Sequence of chain 1.B:
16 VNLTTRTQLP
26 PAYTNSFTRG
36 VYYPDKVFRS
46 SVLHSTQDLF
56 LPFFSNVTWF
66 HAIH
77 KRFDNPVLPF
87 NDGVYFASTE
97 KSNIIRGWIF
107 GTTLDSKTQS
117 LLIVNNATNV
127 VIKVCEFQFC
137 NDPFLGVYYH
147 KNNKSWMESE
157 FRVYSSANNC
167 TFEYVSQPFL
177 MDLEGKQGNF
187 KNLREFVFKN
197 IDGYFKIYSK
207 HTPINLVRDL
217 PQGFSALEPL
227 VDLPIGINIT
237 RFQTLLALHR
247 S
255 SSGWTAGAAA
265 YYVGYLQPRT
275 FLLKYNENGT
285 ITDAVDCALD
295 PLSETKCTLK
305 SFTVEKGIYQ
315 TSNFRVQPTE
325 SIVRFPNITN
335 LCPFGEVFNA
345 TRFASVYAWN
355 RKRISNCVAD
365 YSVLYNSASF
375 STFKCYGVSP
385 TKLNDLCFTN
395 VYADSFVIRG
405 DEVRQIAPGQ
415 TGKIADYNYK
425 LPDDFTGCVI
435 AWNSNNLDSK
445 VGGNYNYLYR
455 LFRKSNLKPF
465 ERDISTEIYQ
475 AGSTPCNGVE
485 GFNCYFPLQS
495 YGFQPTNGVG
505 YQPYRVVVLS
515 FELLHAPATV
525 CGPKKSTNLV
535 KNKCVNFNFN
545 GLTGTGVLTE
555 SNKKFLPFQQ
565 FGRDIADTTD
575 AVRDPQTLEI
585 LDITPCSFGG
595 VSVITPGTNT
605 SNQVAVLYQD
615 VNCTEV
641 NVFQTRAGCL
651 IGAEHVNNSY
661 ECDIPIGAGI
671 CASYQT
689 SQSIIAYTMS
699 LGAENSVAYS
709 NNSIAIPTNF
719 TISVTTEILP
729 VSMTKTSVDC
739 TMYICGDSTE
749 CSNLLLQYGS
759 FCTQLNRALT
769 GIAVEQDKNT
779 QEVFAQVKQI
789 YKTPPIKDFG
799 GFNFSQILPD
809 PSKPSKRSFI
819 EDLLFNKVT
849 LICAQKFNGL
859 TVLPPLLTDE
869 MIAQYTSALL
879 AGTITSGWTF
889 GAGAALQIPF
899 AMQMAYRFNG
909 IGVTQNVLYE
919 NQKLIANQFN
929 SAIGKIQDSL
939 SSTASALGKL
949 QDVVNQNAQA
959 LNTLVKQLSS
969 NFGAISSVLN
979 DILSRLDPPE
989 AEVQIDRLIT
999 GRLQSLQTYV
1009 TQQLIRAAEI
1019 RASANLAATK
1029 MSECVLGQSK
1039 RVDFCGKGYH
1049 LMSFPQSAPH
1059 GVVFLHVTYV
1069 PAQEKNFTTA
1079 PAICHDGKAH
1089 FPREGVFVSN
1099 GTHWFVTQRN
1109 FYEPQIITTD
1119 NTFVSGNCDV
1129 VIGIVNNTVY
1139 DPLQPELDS

Binding-site contacts:
Ligand atom C7 contacts residue VAL1133 of chain 1.B at 4.2 Å (hydrophobic).
Ligand atom C8 contacts residue ASP1127 of chain 1.B at 3.5 Å.
Ligand atom C3 contacts residue ASN1134 of chain 1.B at 3.8 Å.
Ligand atom C1 contacts residue ASN1134 of chain 1.B at 1.4 Å.
Ligand atom O7 contacts residue ASP1127 of chain 1.B at 4.0 Å.
Ligand atom C8 contacts residue ASN1134 of chain 1.B at 4.2 Å.
Ligand atom N2 contacts residue ASN1134 of chain 1.B at 3.0 Å (h-bond).
Ligand atom C7 contacts residue ILE1132 of chain 1.B at 3.9 Å (hydrophobic).
Ligand atom O7 contacts residue ILE1132 of chain 1.B at 4.2 Å.
Ligand atom C8 contacts residue VAL1133 of chain 1.B at 3.7 Å (hydrophobic).
Ligand atom C7 contacts residue ASN1134 of chain 1.B at 3.4 Å.
Ligand atom C8 contacts residue ILE1132 of chain 1.B at 2.5 Å (hydrophobic).
Ligand atom C2 contacts residue ASN1134 of chain 1.B at 2.5 Å.
Ligand atom C4 contacts residue ASN1134 of chain 1.B at 4.2 Å.
Ligand atom O7 contacts residue ASN1134 of chain 1.B at 3.1 Å (h-bond).
Ligand atom C5 contacts residue ASN1134 of chain 1.B at 3.6 Å.
Ligand atom O5 contacts residue ASN1134 of chain 1.B at 2.3 Å (h-bond).
Ligand atom C7 contacts residue ASP1127 of chain 1.B at 3.9 Å.
Ligand atom O7 contacts residue VAL1133 of chain 1.B at 4.0 Å.

This small molecule binds to this protein.
Small molecule (SMILES): CC(=O)N[C@H]1[C@H](O[C@H]2[C@H](O)[C@@H](NC(C)=O)CO[C@@H]2CO)O[C@H](CO)[C@@H](O)[C@@H]1O